Sequence of chain 45.A:
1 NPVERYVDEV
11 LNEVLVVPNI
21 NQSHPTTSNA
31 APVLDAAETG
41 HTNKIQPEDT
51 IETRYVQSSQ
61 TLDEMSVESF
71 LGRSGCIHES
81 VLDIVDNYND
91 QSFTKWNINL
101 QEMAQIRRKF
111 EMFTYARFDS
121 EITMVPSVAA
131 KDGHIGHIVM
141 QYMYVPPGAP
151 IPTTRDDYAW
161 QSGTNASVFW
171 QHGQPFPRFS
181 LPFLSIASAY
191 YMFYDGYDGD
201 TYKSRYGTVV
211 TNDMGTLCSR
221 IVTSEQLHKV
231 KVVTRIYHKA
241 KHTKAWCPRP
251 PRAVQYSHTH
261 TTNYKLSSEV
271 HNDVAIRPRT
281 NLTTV

Binding-site contacts:
Ligand atom C4A contacts residue PHE179 of chain 45.A at 3.5 Å (hydrophobic).
Ligand atom C5 contacts residue MET214 of chain 45.A at 3.7 Å (hydrophobic).
Ligand atom C6B contacts residue LEU181 of chain 45.A at 3.5 Å (hydrophobic).
Ligand atom CM6 contacts residue TYR144 of chain 45.A at 3.7 Å (hydrophobic).
Ligand atom CM6 contacts residue LEU184 of chain 45.A at 3.6 Å (hydrophobic).
Ligand atom CM4 contacts residue VAL168 of chain 45.A at 3.9 Å (hydrophobic).
Ligand atom O1 contacts residue LEU100 of chain 45.A at 3.8 Å.
Ligand atom C5B contacts residue TYR144 of chain 45.A at 3.7 Å (hydrophobic).
Ligand atom N1A contacts residue PHE179 of chain 45.A at 3.2 Å.
Ligand atom C3C contacts residue LEU181 of chain 45.A at 4.0 Å (hydrophobic).
Ligand atom C1C contacts residue MET214 of chain 45.A at 3.4 Å (hydrophobic).
Ligand atom CM4 contacts residue ALA166 of chain 45.A at 3.2 Å (hydrophobic).
Ligand atom C4A contacts residue TYR144 of chain 45.A at 3.5 Å (hydrophobic).
Ligand atom O1B contacts residue ILE98 of chain 45.A at 3.1 Å.
Ligand atom N1A contacts residue LEU217 of chain 45.A at 3.4 Å.
Ligand atom N2 contacts residue MET214 of chain 45.A at 3.7 Å.
Ligand atom N2A contacts residue PHE179 of chain 45.A at 3.3 Å.
Ligand atom N3A contacts residue TYR144 of chain 45.A at 3.2 Å.
Ligand atom C3 contacts residue LEU100 of chain 45.A at 3.7 Å (hydrophobic).
Ligand atom N2A contacts residue TYR144 of chain 45.A at 4.0 Å.
Ligand atom CM3 contacts residue TYR190 of chain 45.A at 3.8 Å (hydrophobic).
Ligand atom N3A contacts residue PHE179 of chain 45.A at 3.6 Å.
Ligand atom CM6 contacts residue LEU181 of chain 45.A at 3.8 Å (hydrophobic).
Ligand atom C1B contacts residue ILE98 of chain 45.A at 3.6 Å (hydrophobic).
Ligand atom N1A contacts residue MET124 of chain 45.A at 3.9 Å.
Ligand atom C5 contacts residue LEU100 of chain 45.A at 4.0 Å (hydrophobic).
Ligand atom O1 contacts residue MET214 of chain 45.A at 3.2 Å.
Ligand atom N5A contacts residue PHE179 of chain 45.A at 3.2 Å.
Ligand atom C4 contacts residue LEU100 of chain 45.A at 3.8 Å (hydrophobic).
Ligand atom C5B contacts residue LEU181 of chain 45.A at 3.6 Å (hydrophobic).
Ligand atom CM4 contacts residue TYR144 of chain 45.A at 3.8 Å (hydrophobic).
Ligand atom CM2 contacts residue ILE77 of chain 45.A at 3.9 Å (hydrophobic).
Ligand atom N2 contacts residue LEU100 of chain 45.A at 3.8 Å.
Ligand atom C6B contacts residue ILE98 of chain 45.A at 3.8 Å (hydrophobic).
Ligand atom CM2 contacts residue ILE122 of chain 45.A at 3.9 Å (hydrophobic).
Ligand atom N5A contacts residue LEU217 of chain 45.A at 3.7 Å.
Ligand atom C4 contacts residue TYR190 of chain 45.A at 3.8 Å (hydrophobic).
Ligand atom CM4 contacts residue TYR142 of chain 45.A at 3.9 Å (hydrophobic).
Ligand atom C1B contacts residue LEU181 of chain 45.A at 3.9 Å (hydrophobic).
Ligand atom C4 contacts residue MET214 of chain 45.A at 4.0 Å (hydrophobic).

A protein and the small-molecule ligand that binds it are described below.
Small molecule (SMILES): Cc1cc(CCCOc2c(C)cc(-n3nnc(C)n3)cc2C)on1